The protein below binds the small molecule below.
Small molecule (SMILES): CC(=O)N[C@@H]1[C@@H](O)[C@H](O)[C@@H](CO)O[C@H]1O

Binding-site contacts:
Ligand atom O7 contacts residue SER343 of chain 42.F at 4.3 Å.
Ligand atom C3 contacts residue ASN358 of chain 42.F at 3.8 Å.
Ligand atom C4 contacts residue ASN358 of chain 42.F at 4.2 Å.
Ligand atom C2 contacts residue ASN358 of chain 42.F at 2.5 Å.
Ligand atom N2 contacts residue ASN358 of chain 42.F at 2.9 Å (h-bond).
Ligand atom C1 contacts residue ASN358 of chain 42.F at 1.4 Å.
Ligand atom C5 contacts residue ASN358 of chain 42.F at 3.6 Å.
Ligand atom O7 contacts residue ASN358 of chain 42.F at 3.3 Å (h-bond).
Ligand atom O7 contacts residue SER345 of chain 42.F at 4.2 Å.
Ligand atom C7 contacts residue ASN358 of chain 42.F at 3.4 Å.
Ligand atom O5 contacts residue ASN358 of chain 42.F at 2.4 Å (h-bond).

Sequence of chain 42.F:
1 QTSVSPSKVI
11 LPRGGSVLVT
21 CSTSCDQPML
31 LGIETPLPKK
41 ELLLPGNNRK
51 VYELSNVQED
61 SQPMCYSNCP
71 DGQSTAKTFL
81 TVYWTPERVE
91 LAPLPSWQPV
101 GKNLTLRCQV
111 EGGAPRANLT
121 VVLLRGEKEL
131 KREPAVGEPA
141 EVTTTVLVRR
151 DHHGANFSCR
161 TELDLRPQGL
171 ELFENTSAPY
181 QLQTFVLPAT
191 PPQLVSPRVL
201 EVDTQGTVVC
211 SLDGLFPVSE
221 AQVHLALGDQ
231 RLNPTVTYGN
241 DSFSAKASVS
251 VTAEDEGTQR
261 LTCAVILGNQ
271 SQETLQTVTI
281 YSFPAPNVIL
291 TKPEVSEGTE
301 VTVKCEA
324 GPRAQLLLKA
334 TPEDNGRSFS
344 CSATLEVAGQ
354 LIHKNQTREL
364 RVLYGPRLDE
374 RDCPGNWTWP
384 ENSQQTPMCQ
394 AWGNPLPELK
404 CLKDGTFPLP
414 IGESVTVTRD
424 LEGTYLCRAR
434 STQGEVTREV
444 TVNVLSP